The small molecule below binds the protein below.
Small molecule (SMILES): NCC(=O)O

Sequence of chain 1.B:
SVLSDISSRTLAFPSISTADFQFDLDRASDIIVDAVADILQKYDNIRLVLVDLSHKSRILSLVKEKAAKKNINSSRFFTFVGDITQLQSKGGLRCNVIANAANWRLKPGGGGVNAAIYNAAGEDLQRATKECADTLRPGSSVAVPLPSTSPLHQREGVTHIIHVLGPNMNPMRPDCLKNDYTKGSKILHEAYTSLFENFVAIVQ

Binding-site contacts:
Ligand atom C contacts residue ASN100 of chain 1.B at 3.5 Å.
Ligand atom OXT contacts residue LEU67 of chain 1.B at 4.0 Å.
Ligand atom OXT contacts residue ASN100 of chain 1.B at 3.7 Å.
Ligand atom OXT contacts residue ARG103 of chain 1.B at 3.4 Å (salt-bridge).
Ligand atom O contacts residue ARG103 of chain 1.B at 3.1 Å (salt-bridge).
Ligand atom C contacts residue ARG103 of chain 1.B at 3.7 Å.
Ligand atom CA contacts residue ASN100 of chain 1.B at 3.0 Å.
Ligand atom O contacts residue ASN100 of chain 1.B at 4.0 Å.
Ligand atom N contacts residue ASN100 of chain 1.B at 4.0 Å.